Binding-site contacts:
Ligand atom C6 contacts residue GLY613 of chain 1.A at 3.8 Å.
Ligand atom C3 contacts residue TYR614 of chain 1.A at 3.8 Å (hydrophobic).
Ligand atom C14 contacts residue PHE286 of chain 1.A at 3.9 Å (hydrophobic).
Ligand atom C6 contacts residue PHE286 of chain 1.A at 3.8 Å (hydrophobic).
Ligand atom O22 contacts residue ALA611 of chain 1.A at 3.0 Å.
Ligand atom C16 contacts residue ALA611 of chain 1.A at 3.7 Å (hydrophobic).
Ligand atom O24 contacts residue GLY613 of chain 1.A at 3.8 Å.
Ligand atom O23 contacts residue ASN283 of chain 1.A at 3.9 Å.
Ligand atom O21 contacts residue PHE286 of chain 1.A at 3.4 Å.
Ligand atom C15 contacts residue GLY613 of chain 1.A at 3.7 Å.
Ligand atom C1 contacts residue PHE286 of chain 1.A at 3.6 Å (hydrophobic).
Ligand atom C7 contacts residue PHE286 of chain 1.A at 3.4 Å (hydrophobic).
Ligand atom C4 contacts residue PHE286 of chain 1.A at 3.5 Å (hydrophobic).
Ligand atom O5 contacts residue PHE286 of chain 1.A at 3.8 Å.
Ligand atom C8 contacts residue HIS572 of chain 1.A at 3.6 Å.
Ligand atom O22 contacts residue ASN283 of chain 1.A at 2.2 Å (h-bond).
Ligand atom O21 contacts residue TYR614 of chain 1.A at 3.5 Å.
Ligand atom C16 contacts residue ASN283 of chain 1.A at 3.3 Å.
Ligand atom C1 contacts residue GLY613 of chain 1.A at 3.6 Å.
Ligand atom O21 contacts residue HIS572 of chain 1.A at 3.7 Å.
Ligand atom C10 contacts residue PHE286 of chain 1.A at 3.9 Å (hydrophobic).
Ligand atom O12 contacts residue PHE286 of chain 1.A at 3.5 Å.
Ligand atom C13 contacts residue PHE286 of chain 1.A at 3.3 Å (hydrophobic).
Ligand atom C3 contacts residue PHE286 of chain 1.A at 3.5 Å (hydrophobic).
Ligand atom O23 contacts residue GLY613 of chain 1.A at 3.6 Å.
Ligand atom C7 contacts residue TYR614 of chain 1.A at 3.5 Å (hydrophobic).
Ligand atom C2 contacts residue PHE286 of chain 1.A at 3.4 Å (hydrophobic).
Ligand atom C9 contacts residue TYR614 of chain 1.A at 3.5 Å (hydrophobic).
Ligand atom C11 contacts residue PHE286 of chain 1.A at 3.4 Å (hydrophobic).
Ligand atom C16 contacts residue PHE286 of chain 1.A at 3.8 Å (hydrophobic).
Ligand atom O21 contacts residue ASP284 of chain 1.A at 3.4 Å (salt-bridge).
Ligand atom C8 contacts residue PHE286 of chain 1.A at 3.7 Å (hydrophobic).
Ligand atom C8 contacts residue TYR614 of chain 1.A at 3.4 Å (hydrophobic).
Ligand atom O12 contacts residue ALA611 of chain 1.A at 3.6 Å.
Ligand atom O20 contacts residue HIS572 of chain 1.A at 3.9 Å.
Ligand atom C13 contacts residue TYR614 of chain 1.A at 3.4 Å (hydrophobic).
Ligand atom C10 contacts residue TYR614 of chain 1.A at 3.9 Å (hydrophobic).
Ligand atom C14 contacts residue GLY613 of chain 1.A at 3.5 Å.
Ligand atom O20 contacts residue TYR614 of chain 1.A at 3.5 Å (h-bond).
Ligand atom O20 contacts residue GLU573 of chain 1.A at 3.7 Å.

Sequence of chain 1.A:
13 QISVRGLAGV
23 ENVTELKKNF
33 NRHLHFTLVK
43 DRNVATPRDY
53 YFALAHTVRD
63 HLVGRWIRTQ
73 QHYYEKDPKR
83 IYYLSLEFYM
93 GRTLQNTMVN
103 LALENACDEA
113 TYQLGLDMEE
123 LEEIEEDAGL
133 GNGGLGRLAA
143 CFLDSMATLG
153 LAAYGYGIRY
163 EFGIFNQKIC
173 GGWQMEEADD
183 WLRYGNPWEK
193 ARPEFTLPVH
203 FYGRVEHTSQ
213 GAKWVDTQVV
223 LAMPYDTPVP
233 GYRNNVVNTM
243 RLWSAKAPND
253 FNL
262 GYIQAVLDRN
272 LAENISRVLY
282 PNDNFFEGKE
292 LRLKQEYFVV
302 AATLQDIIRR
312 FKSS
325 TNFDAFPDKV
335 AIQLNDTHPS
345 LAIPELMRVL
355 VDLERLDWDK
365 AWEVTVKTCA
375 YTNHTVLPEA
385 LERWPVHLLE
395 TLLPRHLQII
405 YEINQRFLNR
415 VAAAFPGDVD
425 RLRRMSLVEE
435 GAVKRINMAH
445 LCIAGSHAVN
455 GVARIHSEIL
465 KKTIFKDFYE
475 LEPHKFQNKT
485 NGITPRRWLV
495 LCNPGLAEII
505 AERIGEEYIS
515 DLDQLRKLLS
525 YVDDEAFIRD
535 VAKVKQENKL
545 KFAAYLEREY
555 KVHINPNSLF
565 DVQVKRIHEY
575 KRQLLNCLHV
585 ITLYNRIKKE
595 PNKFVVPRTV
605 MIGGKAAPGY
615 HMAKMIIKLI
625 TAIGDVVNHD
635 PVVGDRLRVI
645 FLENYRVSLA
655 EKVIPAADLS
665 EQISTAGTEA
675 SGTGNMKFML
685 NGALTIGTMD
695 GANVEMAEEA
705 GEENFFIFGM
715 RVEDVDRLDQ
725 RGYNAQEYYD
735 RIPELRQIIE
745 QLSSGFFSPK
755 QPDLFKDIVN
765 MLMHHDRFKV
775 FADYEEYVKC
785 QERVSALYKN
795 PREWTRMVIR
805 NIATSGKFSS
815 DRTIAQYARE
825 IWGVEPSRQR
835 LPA

This small molecule binds to this protein.
Small molecule (SMILES): O=c1oc2c(O)c(O)cc3c(=O)oc4c(O)c(O)cc1c4c23